This protein binds this small molecule.
Small molecule (SMILES): Nc1ncnc2c1ncn2[C@@H]1O[C@H](CO[P](=O)(O)O[P](=O)(O)NP(=O)(O)O)[C@@H](O)[C@H]1O

Binding-site contacts:
Ligand atom O2' contacts residue GLU490 of chain 1.C at 2.7 Å (salt-bridge).
Ligand atom O1B contacts residue GLY92 of chain 1.C at 2.9 Å (h-bond).
Ligand atom N7 contacts residue PRO41 of chain 1.C at 3.4 Å.
Ligand atom O2A contacts residue GLY160 of chain 1.C at 3.2 Å (h-bond).
Ligand atom C2' contacts residue GLU490 of chain 1.C at 3.3 Å.
Ligand atom O5' contacts residue GLY40 of chain 1.C at 3.1 Å (h-bond).
Ligand atom O2B contacts residue THR94 of chain 1.C at 3.4 Å (h-bond).
Ligand atom O2A contacts residue THR38 of chain 1.C at 3.2 Å (h-bond).
Ligand atom PG contacts residue MG1 of chain 1.Q at 3.3 Å.
Ligand atom PA contacts residue MG1 of chain 1.Q at 3.4 Å.
Ligand atom C5 contacts residue VAL488 of chain 1.C at 3.6 Å (hydrophobic).
Ligand atom O2A contacts residue GLY40 of chain 1.C at 2.9 Å (h-bond).
Ligand atom O3A contacts residue LEU39 of chain 1.C at 3.2 Å.
Ligand atom O2G contacts residue GLY61 of chain 1.C at 2.7 Å (h-bond).
Ligand atom O1B contacts residue ASP91 of chain 1.C at 3.0 Å (salt-bridge).
Ligand atom O3G contacts residue LYS161 of chain 1.C at 3.0 Å (salt-bridge).
Ligand atom O2B contacts residue THR95 of chain 1.C at 2.7 Å (h-bond).
Ligand atom O1G contacts residue GLY92 of chain 1.C at 3.6 Å (h-bond).
Ligand atom O2G contacts residue ASP60 of chain 1.C at 3.2 Å.
Ligand atom O2G contacts residue LYS161 of chain 1.C at 3.3 Å (salt-bridge).
Ligand atom O1B contacts residue MG1 of chain 1.Q at 2.1 Å.
Ligand atom O1A contacts residue MG1 of chain 1.Q at 2.2 Å.
Ligand atom PA contacts residue GLY40 of chain 1.C at 3.6 Å.
Ligand atom O2A contacts residue ASN59 of chain 1.C at 3.6 Å (h-bond).
Ligand atom C2 contacts residue LEU473 of chain 1.C at 3.4 Å (hydrophobic).
Ligand atom O3G contacts residue MG1 of chain 1.Q at 2.2 Å.
Ligand atom N3B contacts residue THR94 of chain 1.C at 3.0 Å (h-bond).
Ligand atom C5 contacts residue PRO41 of chain 1.C at 3.4 Å (hydrophobic).
Ligand atom C8 contacts residue PRO41 of chain 1.C at 3.5 Å (hydrophobic).
Ligand atom O1G contacts residue THR93 of chain 1.C at 2.7 Å (h-bond).
Ligand atom O4' contacts residue GLY40 of chain 1.C at 3.3 Å.
Ligand atom O3G contacts residue ASP386 of chain 1.C at 3.6 Å (salt-bridge).
Ligand atom O2' contacts residue GLY404 of chain 1.C at 2.9 Å (h-bond).
Ligand atom O3G contacts residue ASP91 of chain 1.C at 3.0 Å (salt-bridge).
Ligand atom O2G contacts residue ASN59 of chain 1.C at 3.2 Å (h-bond).
Ligand atom N6 contacts residue PHE476 of chain 1.C at 3.3 Å.
Ligand atom PB contacts residue GLY92 of chain 1.C at 3.5 Å.
Ligand atom PB contacts residue MG1 of chain 1.Q at 3.2 Å.
Ligand atom N3 contacts residue GLY404 of chain 1.C at 3.2 Å.
Ligand atom O2B contacts residue GLY92 of chain 1.C at 3.0 Å.

Sequence of chain 1.C:
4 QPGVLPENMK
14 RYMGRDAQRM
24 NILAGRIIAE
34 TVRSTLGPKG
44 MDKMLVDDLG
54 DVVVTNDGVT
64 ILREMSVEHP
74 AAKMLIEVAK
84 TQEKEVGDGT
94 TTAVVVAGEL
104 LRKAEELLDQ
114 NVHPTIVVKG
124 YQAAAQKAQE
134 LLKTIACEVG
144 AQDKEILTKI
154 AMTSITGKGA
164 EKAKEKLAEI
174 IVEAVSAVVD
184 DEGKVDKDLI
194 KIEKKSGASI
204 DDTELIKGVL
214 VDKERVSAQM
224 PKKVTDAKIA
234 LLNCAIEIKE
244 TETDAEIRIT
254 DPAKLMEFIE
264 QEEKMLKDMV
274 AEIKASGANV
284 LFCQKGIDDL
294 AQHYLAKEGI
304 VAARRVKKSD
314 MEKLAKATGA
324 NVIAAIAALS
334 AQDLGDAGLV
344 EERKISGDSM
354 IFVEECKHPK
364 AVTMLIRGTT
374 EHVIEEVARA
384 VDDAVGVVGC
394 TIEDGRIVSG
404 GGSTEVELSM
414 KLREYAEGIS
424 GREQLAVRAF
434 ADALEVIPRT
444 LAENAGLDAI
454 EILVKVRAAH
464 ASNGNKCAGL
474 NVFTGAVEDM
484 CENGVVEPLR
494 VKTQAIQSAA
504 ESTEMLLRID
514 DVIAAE